This protein binds this small molecule.
Small molecule (SMILES): COc1cnc(OC)n2nc(NS(=O)(=O)c3c(OCC(F)F)cccc3C(F)(F)F)nc12

Sequence of chain 1.A:
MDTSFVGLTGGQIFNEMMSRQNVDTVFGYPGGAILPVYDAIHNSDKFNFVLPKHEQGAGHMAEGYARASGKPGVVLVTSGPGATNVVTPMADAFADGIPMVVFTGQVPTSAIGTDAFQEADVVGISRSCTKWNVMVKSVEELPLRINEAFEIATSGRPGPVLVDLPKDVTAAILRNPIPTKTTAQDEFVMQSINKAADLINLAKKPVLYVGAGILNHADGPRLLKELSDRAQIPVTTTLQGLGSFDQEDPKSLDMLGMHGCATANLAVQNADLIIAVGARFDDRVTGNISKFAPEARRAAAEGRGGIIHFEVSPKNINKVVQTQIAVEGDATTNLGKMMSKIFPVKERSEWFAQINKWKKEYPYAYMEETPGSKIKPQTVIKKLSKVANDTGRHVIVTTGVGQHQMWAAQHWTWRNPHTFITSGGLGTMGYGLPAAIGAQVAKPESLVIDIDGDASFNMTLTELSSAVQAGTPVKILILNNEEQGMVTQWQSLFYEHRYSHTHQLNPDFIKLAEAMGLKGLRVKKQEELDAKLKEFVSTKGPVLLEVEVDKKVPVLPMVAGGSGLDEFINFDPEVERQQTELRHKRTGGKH

Sequence of chain 1.D:
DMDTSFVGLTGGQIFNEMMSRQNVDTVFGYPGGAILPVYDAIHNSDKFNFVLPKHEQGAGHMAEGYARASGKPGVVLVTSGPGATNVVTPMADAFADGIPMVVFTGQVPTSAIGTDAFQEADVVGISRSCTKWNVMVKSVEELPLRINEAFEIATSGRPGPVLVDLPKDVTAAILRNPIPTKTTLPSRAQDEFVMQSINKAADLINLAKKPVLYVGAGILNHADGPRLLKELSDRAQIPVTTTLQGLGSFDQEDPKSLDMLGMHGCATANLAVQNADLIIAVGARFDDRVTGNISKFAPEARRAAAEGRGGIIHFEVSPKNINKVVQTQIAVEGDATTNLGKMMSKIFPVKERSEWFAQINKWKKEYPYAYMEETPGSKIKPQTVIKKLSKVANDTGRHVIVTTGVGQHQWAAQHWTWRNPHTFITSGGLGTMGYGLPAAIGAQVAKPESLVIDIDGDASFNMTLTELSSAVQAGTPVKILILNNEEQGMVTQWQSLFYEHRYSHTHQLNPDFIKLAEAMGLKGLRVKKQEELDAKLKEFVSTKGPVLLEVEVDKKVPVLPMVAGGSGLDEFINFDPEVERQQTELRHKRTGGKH

Binding-site contacts:
Ligand atom CAA contacts residue VAL573 of chain 1.D at 3.6 Å (hydrophobic).
Ligand atom FAH contacts residue GLY106 of chain 1.A at 3.5 Å.
Ligand atom CAM contacts residue TRP576 of chain 1.D at 3.3 Å (hydrophobic).
Ligand atom CAB contacts residue PHE191 of chain 1.A at 3.6 Å (hydrophobic).
Ligand atom NAR contacts residue LYS241 of chain 1.A at 2.9 Å (salt-bridge).
Ligand atom OAT contacts residue ARG370 of chain 1.D at 3.0 Å (salt-bridge).
Ligand atom NAP contacts residue TRP576 of chain 1.D at 3.4 Å.
Ligand atom CAM contacts residue MET572 of chain 1.D at 3.5 Å (hydrophobic).
Ligand atom CAA contacts residue MET572 of chain 1.D at 3.6 Å (hydrophobic).
Ligand atom CAJ contacts residue PHE191 of chain 1.A at 3.4 Å (hydrophobic).
Ligand atom NBD contacts residue ARG370 of chain 1.D at 3.7 Å.
Ligand atom OAT contacts residue PHE191 of chain 1.A at 3.5 Å.
Ligand atom OAS contacts residue GLY106 of chain 1.A at 3.4 Å.
Ligand atom CAA contacts residue F501 of chain 1.H at 3.6 Å.
Ligand atom OAC contacts residue ARG370 of chain 1.D at 3.2 Å (salt-bridge).
Ligand atom CAK contacts residue ARG370 of chain 1.D at 3.7 Å.
Ligand atom FAF contacts residue ASP369 of chain 1.D at 3.7 Å.
Ligand atom CAZ contacts residue TRP576 of chain 1.D at 3.5 Å (hydrophobic).
Ligand atom OAU contacts residue ARG370 of chain 1.D at 2.9 Å (salt-bridge).
Ligand atom CAM contacts residue F501 of chain 1.H at 3.6 Å.
Ligand atom FAH contacts residue ALA107 of chain 1.A at 3.4 Å.
Ligand atom CAB contacts residue MET344 of chain 1.D at 3.6 Å (hydrophobic).
Ligand atom CAB contacts residue FAD1 of chain 1.V at 3.5 Å.
Ligand atom FAI contacts residue ALA107 of chain 1.A at 3.3 Å.
Ligand atom OAT contacts residue MET344 of chain 1.D at 3.7 Å.
Ligand atom NAO contacts residue TRP576 of chain 1.D at 3.6 Å.
Ligand atom CAW contacts residue ARG370 of chain 1.D at 3.2 Å.
Ligand atom CBB contacts residue TRP576 of chain 1.D at 3.4 Å (hydrophobic).
Ligand atom NAQ contacts residue ARG370 of chain 1.D at 3.0 Å (salt-bridge).
Ligand atom NAQ contacts residue TRP576 of chain 1.D at 3.4 Å.
Ligand atom OAS contacts residue TRP576 of chain 1.D at 3.5 Å.
Ligand atom NAP contacts residue GLY106 of chain 1.A at 3.5 Å.
Ligand atom NBD contacts residue TRP576 of chain 1.D at 3.3 Å.
Ligand atom OAD contacts residue LYS241 of chain 1.A at 3.2 Å (salt-bridge).
Ligand atom CAV contacts residue TRP576 of chain 1.D at 3.4 Å (hydrophobic).
Ligand atom CAL contacts residue VAL181 of chain 1.A at 3.5 Å (hydrophobic).
Ligand atom CAX contacts residue TRP576 of chain 1.D at 3.4 Å (hydrophobic).
Ligand atom CAL contacts residue PHE191 of chain 1.A at 3.3 Å (hydrophobic).
Ligand atom FAF contacts residue ARG370 of chain 1.D at 3.6 Å.
Ligand atom CAJ contacts residue VAL181 of chain 1.A at 3.6 Å (hydrophobic).